Binding-site contacts:
Ligand atom C2 contacts residue DG3 of chain 1.F at 3.2 Å.
Ligand atom N6 contacts residue DA4 of chain 1.F at 3.4 Å (h-bond).
Ligand atom N3 contacts residue DG3 of chain 1.F at 2.9 Å (h-bond).
Ligand atom O6 contacts residue DC8 of chain 1.F at 3.0 Å (h-bond).
Ligand atom N3 contacts residue DA4 of chain 1.F at 2.8 Å (h-bond).
Ligand atom O6 contacts residue DC6 of chain 1.F at 2.9 Å (h-bond).
Ligand atom O4 contacts residue DA4 of chain 1.F at 3.1 Å (h-bond).
Ligand atom O4 contacts residue DC6 of chain 1.F at 3.4 Å (h-bond).
Ligand atom O2 contacts residue DG3 of chain 1.F at 2.7 Å (h-bond).
Ligand atom N2 contacts residue DC6 of chain 1.F at 2.7 Å (h-bond).
Ligand atom O4' contacts residue ALA29 of chain 1.B at 3.4 Å (h-bond).
Ligand atom N4 contacts residue DG1 of chain 1.F at 3.0 Å (h-bond).
Ligand atom N3 contacts residue TRP26 of chain 1.B at 2.9 Å (h-bond).
Ligand atom O2 contacts residue ARG51 of chain 1.B at 2.9 Å (salt-bridge).
Ligand atom O4' contacts residue ARG51 of chain 1.B at 2.9 Å (salt-bridge).
Ligand atom O3' contacts residue TYR49 of chain 1.B at 3.3 Å.
Ligand atom O2 contacts residue ARG51 of chain 1.B at 2.8 Å (salt-bridge).
Ligand atom O2 contacts residue PRO30 of chain 1.B at 3.3 Å.
Ligand atom N6 contacts residue DG1 of chain 1.F at 3.3 Å (h-bond).
Ligand atom N6 contacts residue DT5 of chain 1.F at 3.2 Å (h-bond).
Ligand atom N2 contacts residue ALA28 of chain 1.B at 3.1 Å (h-bond).
Ligand atom O4 contacts residue DA7 of chain 1.F at 2.9 Å (h-bond).
Ligand atom N1 contacts residue DT2 of chain 1.F at 2.9 Å (h-bond).
Ligand atom N1 contacts residue DT5 of chain 1.F at 2.8 Å (h-bond).
Ligand atom N2 contacts residue ARG33 of chain 1.B at 3.3 Å (salt-bridge).
Ligand atom N1 contacts residue DC6 of chain 1.F at 2.9 Å (h-bond).
Ligand atom N1 contacts residue DC8 of chain 1.F at 2.9 Å (h-bond).
Ligand atom N4 contacts residue DG3 of chain 1.F at 2.9 Å (h-bond).
Ligand atom C4' contacts residue ALA29 of chain 1.B at 3.4 Å (hydrophobic).
Ligand atom N6 contacts residue DT2 of chain 1.F at 3.1 Å (h-bond).
Ligand atom O4' contacts residue PRO30 of chain 1.B at 3.4 Å.
Ligand atom O2 contacts residue DG1 of chain 1.F at 2.7 Å (h-bond).
Ligand atom N2 contacts residue DC8 of chain 1.F at 2.8 Å (h-bond).
Ligand atom OP1 contacts residue LYS31 of chain 1.B at 2.9 Å (salt-bridge).
Ligand atom O6 contacts residue DA7 of chain 1.F at 3.1 Å (h-bond).
Ligand atom N3 contacts residue DG1 of chain 1.F at 2.9 Å (h-bond).
Ligand atom N3 contacts residue DA7 of chain 1.F at 2.8 Å (h-bond).
Ligand atom N4 contacts residue DT2 of chain 1.F at 3.1 Å (h-bond).
Ligand atom O4' contacts residue TRP26 of chain 1.B at 3.3 Å.
Ligand atom OP1 contacts residue LYS24 of chain 1.B at 2.5 Å (salt-bridge).

This small molecule binds to this protein.
Small molecule (SMILES): Cc1cn([C@H]2C[C@H](O[P](=O)(O)OC[C@H]3O[C@@H](n4ccc(N)nc4=O)C[C@@H]3O[P](=O)(O)OC[C@H]3O[C@@H](n4cnc5c(N)ncnc54)C[C@@H]3O[P](=O)(O)OC[C@H]3O[C@@H](n4ccc(N)nc4=O)C[C@@H]3O)[C@@H](CO[P](=O)(O)O[C@H]3C[C@H](n4cnc5c(N)ncnc54)O[C@@H]3CO[P](=O)(O)O[C@H]3C[C@H](n4cnc5c(=O)nc(N)[nH]c54)O[C@@H]3CO[P](=O)(O)O[C@H]3C[C@H](n4cc(C)c(=O)[nH]c4=O)O[C@@H]3CO[P](=O)(O)O[C@H]3C[C@H](n4cnc5c(=O)nc(N)[nH]c54)O[C@@H]3CO)O2)c(=O)[nH]c1=O

Sequence of chain 1.B:
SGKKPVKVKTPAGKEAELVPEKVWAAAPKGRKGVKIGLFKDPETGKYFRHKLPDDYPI